The protein below binds the small molecule below.
Small molecule (SMILES): O=C(O)c1ccc([Hg]O)cc1

Binding-site contacts:
Ligand atom HG contacts residue CYS204 of chain 1.A at 2.3 Å.
Ligand atom C5 contacts residue PRO136 of chain 1.A at 3.6 Å (hydrophobic).
Ligand atom C7 contacts residue GLU203 of chain 1.A at 3.5 Å.
Ligand atom HG contacts residue GLN135 of chain 1.A at 2.9 Å.
Ligand atom C6 contacts residue PRO136 of chain 1.A at 3.8 Å (hydrophobic).
Ligand atom C5 contacts residue GLN135 of chain 1.A at 4.4 Å.
Ligand atom C6 contacts residue GLN134 of chain 1.A at 3.6 Å.
Ligand atom HG contacts residue GLN134 of chain 1.A at 4.2 Å.
Ligand atom C4 contacts residue GLN134 of chain 1.A at 4.3 Å.
Ligand atom C7 contacts residue PRO136 of chain 1.A at 3.5 Å (hydrophobic).
Ligand atom C5 contacts residue ARG26 of chain 1.A at 4.5 Å.
Ligand atom C5 contacts residue GLU203 of chain 1.A at 3.1 Å.
Ligand atom C7 contacts residue CYS204 of chain 1.A at 4.4 Å (hydrophobic).
Ligand atom C3 contacts residue GLU203 of chain 1.A at 4.3 Å.
Ligand atom HG contacts residue VAL133 of chain 1.A at 4.1 Å.
Ligand atom C6 contacts residue GLN135 of chain 1.A at 3.9 Å.
Ligand atom C2 contacts residue PRO136 of chain 1.A at 4.3 Å (hydrophobic).
Ligand atom C4 contacts residue PRO136 of chain 1.A at 4.0 Å (hydrophobic).
Ligand atom HG contacts residue PRO136 of chain 1.A at 3.9 Å.
Ligand atom C7 contacts residue GLN135 of chain 1.A at 3.6 Å.
Ligand atom HG contacts residue GLU203 of chain 1.A at 3.0 Å.
Ligand atom C3 contacts residue PRO136 of chain 1.A at 3.8 Å (hydrophobic).

Sequence of chain 1.A:
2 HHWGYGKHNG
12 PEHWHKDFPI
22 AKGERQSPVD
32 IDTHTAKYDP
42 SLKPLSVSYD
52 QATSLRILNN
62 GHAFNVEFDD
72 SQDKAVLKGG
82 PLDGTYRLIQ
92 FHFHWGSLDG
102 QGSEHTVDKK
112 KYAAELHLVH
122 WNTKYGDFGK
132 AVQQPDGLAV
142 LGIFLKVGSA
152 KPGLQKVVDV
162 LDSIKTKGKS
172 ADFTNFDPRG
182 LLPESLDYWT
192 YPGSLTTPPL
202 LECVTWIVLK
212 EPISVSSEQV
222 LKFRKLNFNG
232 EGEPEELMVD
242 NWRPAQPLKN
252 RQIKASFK